Sequence of chain 2.A:
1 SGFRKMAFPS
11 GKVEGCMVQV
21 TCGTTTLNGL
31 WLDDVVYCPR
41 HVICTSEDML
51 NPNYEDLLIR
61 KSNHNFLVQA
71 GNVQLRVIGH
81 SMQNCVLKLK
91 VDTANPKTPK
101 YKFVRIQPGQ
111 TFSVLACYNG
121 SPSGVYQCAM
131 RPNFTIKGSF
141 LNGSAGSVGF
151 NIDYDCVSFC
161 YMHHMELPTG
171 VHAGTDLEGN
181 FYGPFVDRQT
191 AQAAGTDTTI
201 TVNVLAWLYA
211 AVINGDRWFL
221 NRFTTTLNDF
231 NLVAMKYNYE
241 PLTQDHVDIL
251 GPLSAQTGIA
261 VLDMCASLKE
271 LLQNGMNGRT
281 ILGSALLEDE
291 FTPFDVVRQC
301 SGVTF

The protein below binds the small molecule below.
Small molecule (SMILES): CC(C)C[C@H](NC(=O)[C@@H](NC(=O)[C@H](C)NC(=O)[C@@H](N)CO)C(C)C)C(=O)N[C@@H](CCC(N)=O)C(=O)N[C@@H](CO)C(=O)NCC(=O)N[C@H](C=O)Cc1ccccc1

Sequence of chain 1.A:
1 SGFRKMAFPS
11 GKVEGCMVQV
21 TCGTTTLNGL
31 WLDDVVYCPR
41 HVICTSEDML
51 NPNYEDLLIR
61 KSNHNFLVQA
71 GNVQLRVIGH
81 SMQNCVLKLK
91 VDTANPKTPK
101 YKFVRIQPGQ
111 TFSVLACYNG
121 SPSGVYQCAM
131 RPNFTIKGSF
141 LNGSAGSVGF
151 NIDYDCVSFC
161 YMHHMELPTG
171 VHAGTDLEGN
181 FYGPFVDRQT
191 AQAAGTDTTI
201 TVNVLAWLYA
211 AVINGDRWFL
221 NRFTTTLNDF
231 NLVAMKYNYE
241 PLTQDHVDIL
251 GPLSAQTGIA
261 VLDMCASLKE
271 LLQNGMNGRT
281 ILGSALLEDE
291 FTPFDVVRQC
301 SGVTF

Binding-site contacts:
Ligand atom O contacts residue SER144 of chain 2.A at 3.3 Å (h-bond).
Ligand atom NE2 contacts residue LEU141 of chain 2.A at 3.4 Å.
Ligand atom CA contacts residue THR26 of chain 2.A at 3.4 Å.
Ligand atom N contacts residue THR26 of chain 2.A at 2.7 Å (h-bond).
Ligand atom OG contacts residue MET49 of chain 2.A at 3.4 Å.
Ligand atom O contacts residue GLN189 of chain 2.A at 3.2 Å.
Ligand atom O contacts residue MET165 of chain 2.A at 3.1 Å.
Ligand atom CB contacts residue ARG188 of chain 2.A at 3.6 Å.
Ligand atom O contacts residue THR24 of chain 2.A at 3.5 Å (h-bond).
Ligand atom CB contacts residue GLN192 of chain 2.A at 3.6 Å.
Ligand atom O contacts residue THR24 of chain 2.A at 2.8 Å (h-bond).
Ligand atom OE1 contacts residue HIS163 of chain 2.A at 2.8 Å (h-bond).
Ligand atom CA contacts residue GLU166 of chain 2.A at 3.5 Å.
Ligand atom N contacts residue GLY143 of chain 2.A at 3.6 Å.
Ligand atom O contacts residue PRO168 of chain 2.A at 3.6 Å.
Ligand atom OG contacts residue THR25 of chain 2.A at 3.5 Å.
Ligand atom O contacts residue ASN142 of chain 2.A at 2.8 Å (h-bond).
Ligand atom CB contacts residue THR25 of chain 2.A at 3.5 Å.
Ligand atom N contacts residue HIS164 of chain 2.A at 3.1 Å (h-bond).
Ligand atom CB contacts residue THR190 of chain 2.A at 3.2 Å.
Ligand atom OE1 contacts residue HIS172 of chain 2.A at 3.6 Å.
Ligand atom OE1 contacts residue PHE140 of chain 2.A at 3.4 Å.
Ligand atom C contacts residue GLY143 of chain 2.A at 3.4 Å.
Ligand atom O contacts residue THR25 of chain 2.A at 3.5 Å.
Ligand atom CA contacts residue THR24 of chain 2.A at 3.4 Å.
Ligand atom O contacts residue ALA145 of chain 2.A at 3.2 Å (h-bond).
Ligand atom N contacts residue HIS41 of chain 2.A at 3.4 Å (h-bond).
Ligand atom N contacts residue THR190 of chain 2.A at 3.0 Å (h-bond).
Ligand atom OG contacts residue HIS41 of chain 2.A at 3.5 Å.
Ligand atom C contacts residue GLU166 of chain 2.A at 3.6 Å.
Ligand atom O contacts residue GLY143 of chain 2.A at 2.8 Å (h-bond).
Ligand atom OE1 contacts residue GLU166 of chain 2.A at 3.6 Å.
Ligand atom O contacts residue THR26 of chain 2.A at 3.0 Å (h-bond).
Ligand atom CA contacts residue THR190 of chain 2.A at 3.5 Å.
Ligand atom NE2 contacts residue PHE140 of chain 2.A at 3.2 Å (h-bond).
Ligand atom O contacts residue GLY143 of chain 2.A at 3.2 Å (h-bond).
Ligand atom CB contacts residue HIS41 of chain 2.A at 3.6 Å.
Ligand atom O contacts residue GLU166 of chain 2.A at 2.9 Å (salt-bridge).
Ligand atom C contacts residue THR24 of chain 2.A at 3.4 Å.
Ligand atom N contacts residue GLU166 of chain 2.A at 2.9 Å (salt-bridge).